The protein below binds the small molecule below.
Small molecule (SMILES): CC(=O)N[C@@H]1[C@@H](O)[C@H](O)[C@@H](CO)O[C@H]1O

Sequence of chain 8.A:
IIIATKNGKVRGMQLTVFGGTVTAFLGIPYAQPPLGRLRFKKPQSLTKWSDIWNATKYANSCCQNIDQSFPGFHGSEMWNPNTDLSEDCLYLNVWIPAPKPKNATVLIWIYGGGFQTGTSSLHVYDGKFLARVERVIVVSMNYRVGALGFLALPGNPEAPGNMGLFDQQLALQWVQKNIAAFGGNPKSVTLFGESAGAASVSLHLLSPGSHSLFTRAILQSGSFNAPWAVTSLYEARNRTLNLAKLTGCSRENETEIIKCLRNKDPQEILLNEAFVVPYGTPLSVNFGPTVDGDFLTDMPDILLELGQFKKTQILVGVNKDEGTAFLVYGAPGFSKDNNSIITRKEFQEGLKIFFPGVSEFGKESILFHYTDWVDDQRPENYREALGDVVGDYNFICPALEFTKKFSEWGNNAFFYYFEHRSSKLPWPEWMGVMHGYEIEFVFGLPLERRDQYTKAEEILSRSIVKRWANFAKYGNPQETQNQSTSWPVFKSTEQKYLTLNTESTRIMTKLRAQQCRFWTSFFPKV

Binding-site contacts:
Ligand atom C8 contacts residue ASN256 of chain 8.A at 4.4 Å.
Ligand atom C6 contacts residue THR258 of chain 8.A at 4.4 Å.
Ligand atom N2 contacts residue ASN256 of chain 8.A at 2.9 Å (h-bond).
Ligand atom C5 contacts residue ASN256 of chain 8.A at 3.7 Å.
Ligand atom C5 contacts residue THR258 of chain 8.A at 3.5 Å.
Ligand atom O5 contacts residue THR258 of chain 8.A at 3.3 Å (h-bond).
Ligand atom C1 contacts residue ASN256 of chain 8.A at 1.4 Å.
Ligand atom C1 contacts residue THR258 of chain 8.A at 3.2 Å.
Ligand atom O5 contacts residue GLU259 of chain 8.A at 3.3 Å (salt-bridge).
Ligand atom C4 contacts residue ASN256 of chain 8.A at 4.2 Å.
Ligand atom O6 contacts residue GLU259 of chain 8.A at 3.3 Å (salt-bridge).
Ligand atom C3 contacts residue ASN256 of chain 8.A at 3.8 Å.
Ligand atom C1 contacts residue GLU259 of chain 8.A at 4.2 Å.
Ligand atom C6 contacts residue GLU259 of chain 8.A at 4.0 Å.
Ligand atom O5 contacts residue ASN256 of chain 8.A at 2.4 Å (h-bond).
Ligand atom C2 contacts residue THR258 of chain 8.A at 4.4 Å.
Ligand atom C7 contacts residue ASN256 of chain 8.A at 3.3 Å.
Ligand atom O7 contacts residue ASN256 of chain 8.A at 3.3 Å (h-bond).
Ligand atom C2 contacts residue ASN256 of chain 8.A at 2.5 Å.
Ligand atom C5 contacts residue GLU259 of chain 8.A at 4.3 Å.